Binding-site contacts:
Ligand atom C8 contacts residue ILE341 of chain 1.D at 3.1 Å (hydrophobic).
Ligand atom C2 contacts residue LEU340 of chain 1.D at 3.9 Å (hydrophobic).
Ligand atom O3 contacts residue SER203 of chain 1.D at 3.4 Å (h-bond).
Ligand atom C1 contacts residue LEU79 of chain 1.D at 3.4 Å (hydrophobic).
Ligand atom O1 contacts residue SER203 of chain 1.D at 2.6 Å.
Ligand atom C4 contacts residue SER203 of chain 1.D at 3.4 Å.
Ligand atom C1 contacts residue PHE83 of chain 1.D at 4.0 Å (hydrophobic).
Ligand atom C20 contacts residue LEU286 of chain 1.D at 2.9 Å (hydrophobic).
Ligand atom C9 contacts residue LEU344 of chain 1.D at 3.8 Å (hydrophobic).
Ligand atom O2 contacts residue GLY125 of chain 1.D at 3.2 Å (h-bond).
Ligand atom C7 contacts residue ILE341 of chain 1.D at 3.4 Å (hydrophobic).
Ligand atom C2 contacts residue LEU79 of chain 1.D at 3.8 Å (hydrophobic).
Ligand atom O2 contacts residue GLY124 of chain 1.D at 4.0 Å.
Ligand atom O4 contacts residue MET345 of chain 1.D at 3.6 Å.
Ligand atom C6 contacts residue SER203 of chain 1.D at 3.8 Å.
Ligand atom N1 contacts residue LEU286 of chain 1.D at 3.9 Å.
Ligand atom O1 contacts residue GLU202 of chain 1.D at 2.9 Å (salt-bridge).
Ligand atom O2 contacts residue SER203 of chain 1.D at 2.8 Å (h-bond).
Ligand atom O1 contacts residue GLY124 of chain 1.D at 3.9 Å.
Ligand atom C1 contacts residue LEU340 of chain 1.D at 3.6 Å (hydrophobic).
Ligand atom C15 contacts residue GLY124 of chain 1.D at 3.4 Å.
Ligand atom C17 contacts residue LEU286 of chain 1.D at 4.0 Å (hydrophobic).
Ligand atom C10 contacts residue LEU344 of chain 1.D at 3.5 Å (hydrophobic).
Ligand atom C3 contacts residue SER203 of chain 1.D at 3.5 Å.
Ligand atom C16 contacts residue LEU286 of chain 1.D at 3.9 Å (hydrophobic).
Ligand atom C4 contacts residue HIS449 of chain 1.D at 4.0 Å.
Ligand atom C2 contacts residue HIS449 of chain 1.D at 3.6 Å.
Ligand atom C4 contacts residue GLY125 of chain 1.D at 3.9 Å.
Ligand atom O1 contacts residue PHE83 of chain 1.D at 4.0 Å.
Ligand atom C3 contacts residue HIS449 of chain 1.D at 3.3 Å.
Ligand atom C20 contacts residue MET345 of chain 1.D at 4.0 Å (hydrophobic).
Ligand atom C15 contacts residue GLY125 of chain 1.D at 3.3 Å.
Ligand atom C2 contacts residue PHE83 of chain 1.D at 3.3 Å (hydrophobic).
Ligand atom C5 contacts residue SER203 of chain 1.D at 3.8 Å.
Ligand atom O1 contacts residue HIS449 of chain 1.D at 3.0 Å (h-bond).
Ligand atom C18 contacts residue LEU344 of chain 1.D at 2.9 Å (hydrophobic).
Ligand atom C19 contacts residue LEU344 of chain 1.D at 2.9 Å (hydrophobic).
Ligand atom C5 contacts residue GLY125 of chain 1.D at 3.6 Å.
Ligand atom C17 contacts residue LEU344 of chain 1.D at 3.5 Å (hydrophobic).
Ligand atom C13 contacts residue GLY125 of chain 1.D at 4.0 Å.

A small-molecule ligand and the protein it binds are described below.
Small molecule (SMILES): C=CC[N@@+]1(C)CC[C@]23c4c5ccc(O)c4O[C@H]2C(=O)CC[C@@]3(O)[C@H]1C5

Sequence of chain 1.D:
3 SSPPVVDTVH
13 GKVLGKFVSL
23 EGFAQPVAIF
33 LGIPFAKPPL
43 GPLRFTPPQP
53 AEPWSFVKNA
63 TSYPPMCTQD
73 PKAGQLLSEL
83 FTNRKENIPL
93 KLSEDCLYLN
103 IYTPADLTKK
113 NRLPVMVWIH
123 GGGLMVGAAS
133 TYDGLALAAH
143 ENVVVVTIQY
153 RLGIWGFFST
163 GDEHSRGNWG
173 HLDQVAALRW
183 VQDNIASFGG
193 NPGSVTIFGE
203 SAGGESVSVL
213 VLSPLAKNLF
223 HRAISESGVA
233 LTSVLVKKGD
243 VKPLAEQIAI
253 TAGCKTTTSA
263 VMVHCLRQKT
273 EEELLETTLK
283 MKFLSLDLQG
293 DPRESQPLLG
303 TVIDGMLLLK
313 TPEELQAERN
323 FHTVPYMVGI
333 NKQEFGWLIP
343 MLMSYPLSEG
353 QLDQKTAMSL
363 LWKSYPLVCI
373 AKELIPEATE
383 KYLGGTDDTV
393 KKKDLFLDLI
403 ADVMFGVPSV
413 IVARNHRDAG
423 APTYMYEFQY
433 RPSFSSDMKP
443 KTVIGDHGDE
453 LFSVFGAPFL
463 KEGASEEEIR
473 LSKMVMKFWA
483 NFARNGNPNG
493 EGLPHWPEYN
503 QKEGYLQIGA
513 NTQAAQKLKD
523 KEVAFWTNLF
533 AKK